Sequence of chain 1.D:
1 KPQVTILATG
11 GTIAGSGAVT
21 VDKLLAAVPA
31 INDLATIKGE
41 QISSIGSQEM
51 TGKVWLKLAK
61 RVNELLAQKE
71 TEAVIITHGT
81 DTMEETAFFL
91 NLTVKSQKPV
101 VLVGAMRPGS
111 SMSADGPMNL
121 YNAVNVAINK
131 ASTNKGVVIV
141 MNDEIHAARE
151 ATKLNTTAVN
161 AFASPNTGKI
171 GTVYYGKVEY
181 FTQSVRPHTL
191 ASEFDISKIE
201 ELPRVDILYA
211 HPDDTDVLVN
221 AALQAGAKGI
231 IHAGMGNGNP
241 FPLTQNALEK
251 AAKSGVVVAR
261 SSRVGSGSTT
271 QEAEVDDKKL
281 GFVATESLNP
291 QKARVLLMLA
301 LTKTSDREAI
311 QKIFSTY

Binding-site contacts:
Ligand atom C contacts residue ASP78 of chain 1.B at 3.8 Å.
Ligand atom OXT contacts residue GLY76 of chain 1.B at 3.1 Å.
Ligand atom O contacts residue GLN45 of chain 1.B at 3.9 Å.
Ligand atom CA contacts residue GLU274 of chain 1.D at 3.5 Å.
Ligand atom CB contacts residue THR77 of chain 1.B at 3.8 Å.
Ligand atom CA contacts residue THR12 of chain 1.B at 3.5 Å.
Ligand atom N contacts residue ASN239 of chain 1.D at 3.6 Å (h-bond).
Ligand atom N contacts residue ASP78 of chain 1.B at 2.8 Å (salt-bridge).
Ligand atom CB contacts residue GLU274 of chain 1.D at 3.6 Å.
Ligand atom C contacts residue GLN45 of chain 1.B at 3.5 Å.
Ligand atom CG contacts residue THR12 of chain 1.B at 3.0 Å.
Ligand atom OXT contacts residue GLN45 of chain 1.B at 3.6 Å (h-bond).
Ligand atom OD2 contacts residue THR12 of chain 1.B at 3.0 Å (h-bond).
Ligand atom OD2 contacts residue THR77 of chain 1.B at 2.9 Å (h-bond).
Ligand atom OD1 contacts residue ALA102 of chain 1.B at 3.1 Å (h-bond).
Ligand atom C contacts residue THR77 of chain 1.B at 3.8 Å.
Ligand atom OXT contacts residue SER44 of chain 1.B at 2.8 Å (h-bond).
Ligand atom CB contacts residue ASP78 of chain 1.B at 3.5 Å.
Ligand atom O contacts residue ASP78 of chain 1.B at 3.0 Å (salt-bridge).
Ligand atom OD2 contacts residue GLY76 of chain 1.B at 3.2 Å.
Ligand atom OD1 contacts residue THR77 of chain 1.B at 2.6 Å (h-bond).
Ligand atom O contacts residue THR77 of chain 1.B at 3.2 Å (h-bond).
Ligand atom C contacts residue GLY76 of chain 1.B at 3.4 Å.
Ligand atom OD2 contacts residue ALA102 of chain 1.B at 3.8 Å.
Ligand atom OD1 contacts residue MET103 of chain 1.B at 3.9 Å.
Ligand atom CG contacts residue THR77 of chain 1.B at 3.0 Å.
Ligand atom OXT contacts residue THR12 of chain 1.B at 4.0 Å.
Ligand atom O contacts residue SER44 of chain 1.B at 2.6 Å (h-bond).
Ligand atom CB contacts residue THR12 of chain 1.B at 3.2 Å.
Ligand atom OXT contacts residue GLY11 of chain 1.B at 3.2 Å.
Ligand atom O contacts residue GLY76 of chain 1.B at 3.2 Å.
Ligand atom CA contacts residue GLN45 of chain 1.B at 3.8 Å.
Ligand atom CG contacts residue ALA102 of chain 1.B at 3.8 Å (hydrophobic).
Ligand atom OD1 contacts residue THR12 of chain 1.B at 3.4 Å (h-bond).
Ligand atom C contacts residue SER44 of chain 1.B at 3.5 Å.
Ligand atom N contacts residue GLU274 of chain 1.D at 2.7 Å (salt-bridge).
Ligand atom OXT contacts residue GLY43 of chain 1.B at 3.3 Å.
Ligand atom OD2 contacts residue GLY11 of chain 1.B at 4.0 Å.
Ligand atom N contacts residue GLN45 of chain 1.B at 3.0 Å (h-bond).
Ligand atom CA contacts residue ASP78 of chain 1.B at 3.6 Å.

Sequence of chain 1.B:
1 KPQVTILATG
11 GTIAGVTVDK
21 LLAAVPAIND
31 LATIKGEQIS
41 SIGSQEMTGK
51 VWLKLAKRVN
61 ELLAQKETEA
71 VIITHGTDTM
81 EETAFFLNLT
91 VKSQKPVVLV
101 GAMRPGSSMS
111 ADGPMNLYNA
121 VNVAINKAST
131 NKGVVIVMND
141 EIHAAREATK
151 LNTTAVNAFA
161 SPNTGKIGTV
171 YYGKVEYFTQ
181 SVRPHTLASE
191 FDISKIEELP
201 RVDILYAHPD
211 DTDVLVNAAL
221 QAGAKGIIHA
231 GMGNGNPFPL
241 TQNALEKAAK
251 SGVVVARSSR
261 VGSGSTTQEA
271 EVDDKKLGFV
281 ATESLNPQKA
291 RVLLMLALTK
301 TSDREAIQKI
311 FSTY

This small molecule binds to this protein.
Small molecule (SMILES): N[C@@H](CC(=O)O)C(=O)O